Binding-site contacts:
Ligand atom CAD contacts residue MET108 of chain 1.B at 4.3 Å (hydrophobic).
Ligand atom OAB contacts residue THR53 of chain 1.B at 3.6 Å.
Ligand atom CAI contacts residue LEU113 of chain 1.B at 3.9 Å (hydrophobic).
Ligand atom CAA contacts residue ASN41 of chain 1.B at 4.2 Å.
Ligand atom OAB contacts residue ASP150 of chain 1.B at 4.1 Å.
Ligand atom CAE contacts residue ASN37 of chain 1.B at 3.9 Å.
Ligand atom CAE contacts residue ASN38 of chain 1.B at 4.1 Å.
Ligand atom CAA contacts residue TRP102 of chain 1.B at 3.3 Å (hydrophobic).
Ligand atom CAE contacts residue SER36 of chain 1.B at 3.6 Å.
Ligand atom CAL contacts residue MET108 of chain 1.B at 4.1 Å (hydrophobic).
Ligand atom NAF contacts residue ASN37 of chain 1.B at 3.0 Å (h-bond).
Ligand atom NAH contacts residue TRP51 of chain 1.B at 3.6 Å.
Ligand atom NAG contacts residue TRP51 of chain 1.B at 3.7 Å.
Ligand atom NAH contacts residue SER52 of chain 1.B at 2.7 Å (h-bond).
Ligand atom CAI contacts residue SER52 of chain 1.B at 3.5 Å.
Ligand atom CAJ contacts residue MET108 of chain 1.B at 4.2 Å (hydrophobic).
Ligand atom OAB contacts residue LEU113 of chain 1.B at 4.2 Å.
Ligand atom NAH contacts residue THR53 of chain 1.B at 4.3 Å.
Ligand atom CAE contacts residue ASN41 of chain 1.B at 3.5 Å.
Ligand atom CAK contacts residue ASN41 of chain 1.B at 3.7 Å.
Ligand atom CAC contacts residue ASN37 of chain 1.B at 3.6 Å.
Ligand atom OAB contacts residue LEU54 of chain 1.B at 4.1 Å.
Ligand atom CAJ contacts residue LEU113 of chain 1.B at 3.9 Å (hydrophobic).
Ligand atom NAF contacts residue SER36 of chain 1.B at 3.7 Å.
Ligand atom CAI contacts residue TRP51 of chain 1.B at 3.6 Å (hydrophobic).
Ligand atom CAA contacts residue SER52 of chain 1.B at 3.4 Å.
Ligand atom NAF contacts residue PRO105 of chain 1.B at 4.3 Å.
Ligand atom CAA contacts residue TRP51 of chain 1.B at 3.9 Å (hydrophobic).
Ligand atom CAI contacts residue ASN41 of chain 1.B at 4.1 Å.
Ligand atom CAC contacts residue SER36 of chain 1.B at 3.9 Å.
Ligand atom CAD contacts residue LYS35 of chain 1.B at 3.9 Å.
Ligand atom CAK contacts residue TRP51 of chain 1.B at 4.1 Å (hydrophobic).
Ligand atom CAJ contacts residue TRP51 of chain 1.B at 3.9 Å (hydrophobic).
Ligand atom NAG contacts residue ASN41 of chain 1.B at 3.1 Å (h-bond).
Ligand atom CAC contacts residue LYS35 of chain 1.B at 3.8 Å.
Ligand atom CAJ contacts residue SER52 of chain 1.B at 3.6 Å.
Ligand atom NAH contacts residue LEU113 of chain 1.B at 3.4 Å.
Ligand atom CAL contacts residue TRP51 of chain 1.B at 4.2 Å (hydrophobic).
Ligand atom OAB contacts residue SER52 of chain 1.B at 3.7 Å.
Ligand atom CAA contacts residue LEU113 of chain 1.B at 4.1 Å (hydrophobic).

Sequence of chain 1.B:
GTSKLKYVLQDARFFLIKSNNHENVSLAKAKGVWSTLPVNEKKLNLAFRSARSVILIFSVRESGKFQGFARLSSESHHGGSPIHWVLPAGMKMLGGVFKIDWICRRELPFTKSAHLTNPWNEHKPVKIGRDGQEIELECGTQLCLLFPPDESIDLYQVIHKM

A protein and the small-molecule ligand that binds it are described below.
Small molecule (SMILES): Cc1nc2cnccc2c(=O)[nH]1